Binding-site contacts:
Ligand atom C4 contacts residue LYS117 of chain 2.A at 3.2 Å.
Ligand atom O6 contacts residue LYS147 of chain 2.A at 3.5 Å (salt-bridge).
Ligand atom O1A contacts residue ALA18 of chain 2.A at 3.1 Å (h-bond).
Ligand atom N1 contacts residue ASP119 of chain 2.A at 2.8 Å (salt-bridge).
Ligand atom N3 contacts residue LYS117 of chain 2.A at 3.4 Å.
Ligand atom N2 contacts residue ASP119 of chain 2.A at 3.0 Å (salt-bridge).
Ligand atom C2' contacts residue VAL29 of chain 2.A at 3.4 Å (hydrophobic).
Ligand atom PG contacts residue ASP12 of chain 2.A at 3.4 Å.
Ligand atom O2' contacts residue VAL29 of chain 2.A at 2.5 Å (h-bond).
Ligand atom N7 contacts residue ALA146 of chain 2.A at 3.4 Å.
Ligand atom O3' contacts residue ASP30 of chain 2.A at 2.9 Å (salt-bridge).
Ligand atom O3G contacts residue GLY60 of chain 2.A at 2.9 Å (h-bond).
Ligand atom O2' contacts residue ASP30 of chain 2.A at 3.2 Å (salt-bridge).
Ligand atom O6 contacts residue LYS117 of chain 2.A at 3.1 Å.
Ligand atom O1A contacts residue GLY15 of chain 2.A at 3.4 Å.
Ligand atom O6 contacts residue SER145 of chain 2.A at 3.5 Å.
Ligand atom O4' contacts residue LYS117 of chain 2.A at 3.4 Å (salt-bridge).
Ligand atom C6 contacts residue LYS117 of chain 2.A at 3.3 Å.
Ligand atom O2B contacts residue MG1 of chain 2.B at 2.4 Å.
Ligand atom O6 contacts residue ASN116 of chain 2.A at 3.3 Å (h-bond).
Ligand atom O6 contacts residue ALA146 of chain 2.A at 2.9 Å (h-bond).
Ligand atom O3G contacts residue LYS16 of chain 2.A at 2.9 Å (salt-bridge).
Ligand atom O1B contacts residue LYS16 of chain 2.A at 2.7 Å (salt-bridge).
Ligand atom O3A contacts residue GLY15 of chain 2.A at 3.1 Å (h-bond).
Ligand atom N1 contacts residue LYS117 of chain 2.A at 3.4 Å.
Ligand atom O2' contacts residue PHE28 of chain 2.A at 3.3 Å.
Ligand atom C5 contacts residue LYS117 of chain 2.A at 3.1 Å.
Ligand atom O2G contacts residue PRO34 of chain 2.A at 3.5 Å.
Ligand atom N3B contacts residue GLY13 of chain 2.A at 3.3 Å (h-bond).
Ligand atom O1B contacts residue GLY15 of chain 2.A at 3.3 Å (h-bond).
Ligand atom O1G contacts residue THR35 of chain 2.A at 3.1 Å (h-bond).
Ligand atom N7 contacts residue ASN116 of chain 2.A at 3.2 Å (h-bond).
Ligand atom C8 contacts residue ALA18 of chain 2.A at 3.4 Å (hydrophobic).
Ligand atom O6 contacts residue ASP119 of chain 2.A at 3.1 Å (salt-bridge).
Ligand atom C6 contacts residue ASP119 of chain 2.A at 3.5 Å.
Ligand atom O1G contacts residue MG1 of chain 2.B at 2.4 Å.
Ligand atom O3G contacts residue ASP12 of chain 2.A at 3.3 Å (salt-bridge).
Ligand atom O2B contacts residue SER17 of chain 2.A at 3.0 Å (h-bond).
Ligand atom O2G contacts residue ASP12 of chain 2.A at 2.6 Å (salt-bridge).
Ligand atom O1A contacts residue SER17 of chain 2.A at 3.3 Å (h-bond).

The protein below binds the small molecule below.
Small molecule (SMILES): Nc1nc2c(ncn2[C@@H]2O[C@H](CO[P](=O)(O)O[P](=O)(O)NP(=O)(O)O)[C@@H](O)[C@H]2O)c(=O)[nH]1

Sequence of chain 2.A:
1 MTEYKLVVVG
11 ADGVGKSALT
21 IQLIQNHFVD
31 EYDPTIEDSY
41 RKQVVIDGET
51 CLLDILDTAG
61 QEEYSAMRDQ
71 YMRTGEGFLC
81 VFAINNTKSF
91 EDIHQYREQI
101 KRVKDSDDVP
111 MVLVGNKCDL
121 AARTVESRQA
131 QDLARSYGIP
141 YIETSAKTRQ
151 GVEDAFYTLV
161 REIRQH